A small-molecule ligand and the protein it binds are described below.
Small molecule (SMILES): Cc1cccc(C(=O)C2=C(O)C(=O)N(c3ccc(CC(=O)O)cc3)[C@H]2c2cc(Cl)c3c(c2)OCO3)c1

Binding-site contacts:
Ligand atom CAA contacts residue ASP91 of chain 1.A at 3.6 Å.
Ligand atom CAR contacts residue GOL1 of chain 1.G at 3.5 Å.
Ligand atom CAA contacts residue PHE117 of chain 1.A at 3.8 Å (hydrophobic).
Ligand atom CAO contacts residue GLN30 of chain 1.A at 3.5 Å.
Ligand atom OAE contacts residue LYS40 of chain 1.A at 2.5 Å (salt-bridge).
Ligand atom OAC contacts residue GLN30 of chain 1.A at 2.8 Å (h-bond).
Ligand atom CBH contacts residue ILE84 of chain 1.A at 3.8 Å (hydrophobic).
Ligand atom CLA contacts residue PRO82 of chain 1.A at 3.4 Å.
Ligand atom NBJ contacts residue GLN33 of chain 1.A at 3.8 Å.
Ligand atom CAJ contacts residue ILE84 of chain 1.A at 3.8 Å (hydrophobic).
Ligand atom CBC contacts residue LYS37 of chain 1.A at 3.6 Å.
Ligand atom OAC contacts residue GLN33 of chain 1.A at 3.7 Å.
Ligand atom CAR contacts residue HIS85 of chain 1.B at 3.5 Å.
Ligand atom OAB contacts residue ALA10 of chain 1.A at 3.3 Å.
Ligand atom CLA contacts residue LYS37 of chain 1.A at 3.7 Å.
Ligand atom CAI contacts residue ILE86 of chain 1.A at 3.7 Å (hydrophobic).
Ligand atom CBI contacts residue GLN33 of chain 1.A at 3.7 Å.
Ligand atom OAU contacts residue GOL1 of chain 1.G at 3.3 Å (h-bond).
Ligand atom CAM contacts residue GLN33 of chain 1.A at 3.5 Å.
Ligand atom OAB contacts residue LYS40 of chain 1.A at 3.9 Å.
Ligand atom OAT contacts residue PO41 of chain 1.L at 2.8 Å (h-bond).
Ligand atom CAW contacts residue GLN30 of chain 1.A at 3.9 Å.
Ligand atom CAM contacts residue LYS37 of chain 1.A at 3.9 Å.
Ligand atom OAU contacts residue ILE84 of chain 1.A at 3.8 Å.
Ligand atom CAR contacts residue VAL83 of chain 1.A at 3.7 Å (hydrophobic).
Ligand atom CAV contacts residue LYS40 of chain 1.A at 3.3 Å.
Ligand atom CBC contacts residue ILE84 of chain 1.A at 3.8 Å (hydrophobic).
Ligand atom CAA contacts residue SO41 of chain 1.D at 3.8 Å.
Ligand atom CAK contacts residue LYS37 of chain 1.A at 3.7 Å.
Ligand atom CAP contacts residue LYS37 of chain 1.A at 3.8 Å.
Ligand atom OAU contacts residue VAL83 of chain 1.A at 3.8 Å.
Ligand atom CAS contacts residue ALA10 of chain 1.A at 3.9 Å (hydrophobic).
Ligand atom CAH contacts residue ILE86 of chain 1.A at 3.9 Å (hydrophobic).
Ligand atom OAC contacts residue ILE84 of chain 1.A at 3.9 Å.
Ligand atom CAL contacts residue LYS37 of chain 1.A at 3.8 Å.
Ligand atom CLA contacts residue LEU38 of chain 1.A at 3.8 Å.
Ligand atom CBB contacts residue LYS37 of chain 1.A at 3.7 Å.
Ligand atom CAR contacts residue PO41 of chain 1.L at 3.5 Å.
Ligand atom CAV contacts residue ALA10 of chain 1.A at 3.8 Å (hydrophobic).
Ligand atom CAS contacts residue LYS40 of chain 1.A at 3.5 Å.

Sequence of chain 1.A:
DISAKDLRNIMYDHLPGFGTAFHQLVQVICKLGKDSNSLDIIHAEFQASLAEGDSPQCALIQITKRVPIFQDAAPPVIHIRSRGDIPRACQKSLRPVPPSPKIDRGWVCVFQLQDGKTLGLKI

Sequence of chain 1.B:
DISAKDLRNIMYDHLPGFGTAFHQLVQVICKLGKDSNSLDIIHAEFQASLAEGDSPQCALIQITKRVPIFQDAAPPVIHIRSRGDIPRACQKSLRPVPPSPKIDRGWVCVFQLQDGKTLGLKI